Sequence of chain 1.A:
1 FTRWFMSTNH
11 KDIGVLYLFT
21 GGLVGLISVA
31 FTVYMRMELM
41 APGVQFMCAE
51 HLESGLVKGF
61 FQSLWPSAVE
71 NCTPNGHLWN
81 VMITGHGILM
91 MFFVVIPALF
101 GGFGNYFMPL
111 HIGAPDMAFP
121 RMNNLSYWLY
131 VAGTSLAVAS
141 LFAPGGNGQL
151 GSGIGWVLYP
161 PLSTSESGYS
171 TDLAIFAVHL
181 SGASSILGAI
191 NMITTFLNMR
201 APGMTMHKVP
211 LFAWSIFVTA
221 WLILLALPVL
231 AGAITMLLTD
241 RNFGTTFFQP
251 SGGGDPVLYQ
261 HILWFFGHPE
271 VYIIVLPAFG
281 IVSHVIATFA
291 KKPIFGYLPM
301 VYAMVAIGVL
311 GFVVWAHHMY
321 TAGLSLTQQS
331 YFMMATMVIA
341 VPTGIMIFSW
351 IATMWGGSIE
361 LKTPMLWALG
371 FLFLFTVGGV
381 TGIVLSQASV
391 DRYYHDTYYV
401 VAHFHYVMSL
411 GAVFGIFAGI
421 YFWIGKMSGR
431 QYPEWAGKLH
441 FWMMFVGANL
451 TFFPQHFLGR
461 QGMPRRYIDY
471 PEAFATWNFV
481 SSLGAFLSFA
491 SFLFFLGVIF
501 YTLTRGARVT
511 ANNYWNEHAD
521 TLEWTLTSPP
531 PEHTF

Binding-site contacts:
Ligand atom C18 contacts residue MET40 of chain 1.A at 3.6 Å (hydrophobic).
Ligand atom C31 contacts residue TRD1 of chain 1.M at 3.9 Å.
Ligand atom C28 contacts residue MET37 of chain 1.A at 4.3 Å (hydrophobic).
Ligand atom C34 contacts residue PHE486 of chain 1.A at 3.6 Å (hydrophobic).
Ligand atom C1 contacts residue TRD1 of chain 1.M at 3.9 Å.
Ligand atom C57 contacts residue PHE46 of chain 1.A at 4.2 Å (hydrophobic).
Ligand atom C28 contacts residue PHE486 of chain 1.A at 3.8 Å (hydrophobic).
Ligand atom C18 contacts residue TRD1 of chain 1.M at 4.2 Å.
Ligand atom C19 contacts residue MET40 of chain 1.A at 3.9 Å (hydrophobic).
Ligand atom C31 contacts residue MET37 of chain 1.A at 4.4 Å (hydrophobic).
Ligand atom C40 contacts residue PHE486 of chain 1.A at 3.7 Å (hydrophobic).
Ligand atom C31 contacts residue PHE486 of chain 1.A at 4.4 Å (hydrophobic).
Ligand atom O61 contacts residue MET40 of chain 1.A at 3.8 Å.
Ligand atom O61 contacts residue GLN45 of chain 1.A at 3.4 Å (h-bond).
Ligand atom O16 contacts residue TRD1 of chain 1.M at 3.7 Å.
Ligand atom O49 contacts residue TRD1 of chain 1.M at 3.5 Å.
Ligand atom C34 contacts residue VAL33 of chain 1.A at 4.1 Å (hydrophobic).
Ligand atom C25 contacts residue MET37 of chain 1.A at 4.2 Å (hydrophobic).
Ligand atom O5 contacts residue PRO66 of chain 1.A at 4.1 Å.
Ligand atom C25 contacts residue TRD1 of chain 1.M at 3.7 Å.
Ligand atom C43 contacts residue PHE489 of chain 1.A at 4.1 Å (hydrophobic).
Ligand atom O5 contacts residue MET40 of chain 1.A at 4.0 Å.
Ligand atom O16 contacts residue MET40 of chain 1.A at 4.3 Å.
Ligand atom C22 contacts residue PHE486 of chain 1.A at 4.3 Å (hydrophobic).
Ligand atom O5 contacts residue PHE46 of chain 1.A at 4.0 Å.
Ligand atom O55 contacts residue TRD1 of chain 1.M at 4.1 Å.
Ligand atom O61 contacts residue PHE46 of chain 1.A at 3.8 Å.
Ligand atom C22 contacts residue TRD1 of chain 1.M at 4.4 Å.
Ligand atom C22 contacts residue MET40 of chain 1.A at 4.4 Å (hydrophobic).
Ligand atom C19 contacts residue TRD1 of chain 1.M at 3.8 Å.
Ligand atom C43 contacts residue PHE486 of chain 1.A at 4.0 Å (hydrophobic).
Ligand atom C6 contacts residue MET40 of chain 1.A at 4.2 Å (hydrophobic).
Ligand atom C57 contacts residue ALA41 of chain 1.A at 4.1 Å (hydrophobic).
Ligand atom C1 contacts residue PRO66 of chain 1.A at 4.3 Å (hydrophobic).
Ligand atom C37 contacts residue PHE489 of chain 1.A at 4.4 Å (hydrophobic).
Ligand atom O16 contacts residue PRO66 of chain 1.A at 4.2 Å.
Ligand atom O61 contacts residue MET37 of chain 1.A at 4.0 Å.
Ligand atom C57 contacts residue GLN45 of chain 1.A at 3.6 Å.
Ligand atom O61 contacts residue ALA41 of chain 1.A at 3.5 Å.
Ligand atom C40 contacts residue PHE489 of chain 1.A at 4.0 Å (hydrophobic).

The protein below binds the small molecule below.
Small molecule (SMILES): CCCCCCCCCCO[C@@H]1O[C@H](CO)[C@@H](O[C@H]2O[C@H](CO)[C@@H](O)[C@H](O)[C@H]2O)[C@H](O)[C@H]1O